This protein binds this small molecule.
Small molecule (SMILES): CC(=O)N[C@H]1[C@H]([C@H](O)[C@H](O)CO)O[C@@](O)(C(=O)O)C[C@@H]1O

Binding-site contacts:
Ligand atom C5 contacts residue ASN319 of chain 1.A at 4.0 Å.
Ligand atom O1B contacts residue ASN319 of chain 1.A at 2.8 Å (h-bond).
Ligand atom C11 contacts residue TRP322 of chain 1.A at 3.8 Å (hydrophobic).
Ligand atom C11 contacts residue GLN320 of chain 1.A at 3.6 Å.
Ligand atom N5 contacts residue TRP322 of chain 1.A at 4.4 Å.
Ligand atom C6 contacts residue SER292 of chain 1.A at 4.3 Å.
Ligand atom C11 contacts residue ASN319 of chain 1.A at 3.6 Å.
Ligand atom C9 contacts residue TRP322 of chain 1.A at 4.1 Å (hydrophobic).
Ligand atom N5 contacts residue SER292 of chain 1.A at 3.6 Å (h-bond).
Ligand atom C10 contacts residue GLN320 of chain 1.A at 4.3 Å.
Ligand atom O8 contacts residue SER290 of chain 1.A at 2.6 Å (h-bond).
Ligand atom O1A contacts residue ASN319 of chain 1.A at 4.4 Å.
Ligand atom C5 contacts residue SER292 of chain 1.A at 4.4 Å.
Ligand atom C1 contacts residue SER292 of chain 1.A at 4.3 Å.
Ligand atom O7 contacts residue TRP322 of chain 1.A at 4.1 Å.
Ligand atom O10 contacts residue GLN320 of chain 1.A at 4.3 Å.
Ligand atom N5 contacts residue ASN319 of chain 1.A at 3.2 Å (h-bond).
Ligand atom C7 contacts residue TRP322 of chain 1.A at 3.9 Å (hydrophobic).
Ligand atom C3 contacts residue ASN319 of chain 1.A at 4.0 Å.
Ligand atom C9 contacts residue LYS353 of chain 1.A at 4.2 Å.
Ligand atom O1A contacts residue SER292 of chain 1.A at 3.9 Å.
Ligand atom O8 contacts residue SER287 of chain 1.A at 4.4 Å.
Ligand atom O4 contacts residue GLN320 of chain 1.A at 4.2 Å.
Ligand atom O10 contacts residue TRP322 of chain 1.A at 4.2 Å.
Ligand atom C11 contacts residue SER292 of chain 1.A at 3.5 Å.
Ligand atom C1 contacts residue ASN319 of chain 1.A at 3.7 Å.
Ligand atom C1 contacts residue SER287 of chain 1.A at 3.7 Å.
Ligand atom C10 contacts residue ASN319 of chain 1.A at 3.5 Å.
Ligand atom O1B contacts residue SER287 of chain 1.A at 3.5 Å.
Ligand atom O4 contacts residue ASN319 of chain 1.A at 2.9 Å (h-bond).
Ligand atom O9 contacts residue SER290 of chain 1.A at 3.3 Å (h-bond).
Ligand atom O9 contacts residue LYS353 of chain 1.A at 3.8 Å.
Ligand atom C10 contacts residue TRP322 of chain 1.A at 3.9 Å (hydrophobic).
Ligand atom C4 contacts residue ASN319 of chain 1.A at 3.3 Å.
Ligand atom C9 contacts residue SER290 of chain 1.A at 3.9 Å.
Ligand atom C8 contacts residue SER290 of chain 1.A at 3.8 Å.
Ligand atom O10 contacts residue ASN319 of chain 1.A at 4.3 Å.
Ligand atom C10 contacts residue SER292 of chain 1.A at 4.2 Å.
Ligand atom C11 contacts residue ASN321 of chain 1.A at 3.7 Å.
Ligand atom O1A contacts residue SER287 of chain 1.A at 2.9 Å (h-bond).

Sequence of chain 1.A:
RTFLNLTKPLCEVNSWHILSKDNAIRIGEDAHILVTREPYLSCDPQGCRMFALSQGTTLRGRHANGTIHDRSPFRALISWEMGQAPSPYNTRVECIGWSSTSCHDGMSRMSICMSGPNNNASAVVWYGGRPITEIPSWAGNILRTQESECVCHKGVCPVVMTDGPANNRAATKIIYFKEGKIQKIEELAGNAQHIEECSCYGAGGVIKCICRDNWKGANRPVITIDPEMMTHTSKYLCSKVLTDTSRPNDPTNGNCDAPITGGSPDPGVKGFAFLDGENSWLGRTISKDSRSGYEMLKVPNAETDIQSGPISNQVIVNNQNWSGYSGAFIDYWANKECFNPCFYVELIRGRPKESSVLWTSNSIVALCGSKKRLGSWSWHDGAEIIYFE